Sequence of chain 1.B:
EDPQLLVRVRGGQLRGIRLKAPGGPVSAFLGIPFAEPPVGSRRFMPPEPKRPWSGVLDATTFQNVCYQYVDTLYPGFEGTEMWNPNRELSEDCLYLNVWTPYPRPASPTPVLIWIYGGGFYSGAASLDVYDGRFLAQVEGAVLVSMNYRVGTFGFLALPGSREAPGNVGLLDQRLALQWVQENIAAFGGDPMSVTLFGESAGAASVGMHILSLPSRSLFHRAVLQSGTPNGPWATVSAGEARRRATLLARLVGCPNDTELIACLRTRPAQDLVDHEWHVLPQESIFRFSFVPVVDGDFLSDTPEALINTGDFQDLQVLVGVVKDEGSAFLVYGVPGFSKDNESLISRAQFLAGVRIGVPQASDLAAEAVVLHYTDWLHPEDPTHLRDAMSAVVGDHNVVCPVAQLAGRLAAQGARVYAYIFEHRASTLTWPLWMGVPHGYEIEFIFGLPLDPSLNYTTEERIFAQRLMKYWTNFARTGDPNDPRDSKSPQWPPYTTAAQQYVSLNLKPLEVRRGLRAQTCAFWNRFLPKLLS

Binding-site contacts:
Ligand atom C31 contacts residue TRP86 of chain 1.B at 3.5 Å (hydrophobic).
Ligand atom C14 contacts residue TYR72 of chain 1.B at 3.2 Å (hydrophobic).
Ligand atom C17 contacts residue TYR124 of chain 1.B at 3.8 Å (hydrophobic).
Ligand atom N5 contacts residue GLY121 of chain 1.B at 3.5 Å.
Ligand atom C36 contacts residue TYR341 of chain 1.B at 3.6 Å (hydrophobic).
Ligand atom N2 contacts residue ARG296 of chain 1.B at 3.0 Å (salt-bridge).
Ligand atom C34 contacts residue HIS447 of chain 1.B at 3.3 Å.
Ligand atom N1 contacts residue LEU76 of chain 1.B at 3.4 Å.
Ligand atom C3 contacts residue TYR341 of chain 1.B at 3.6 Å (hydrophobic).
Ligand atom C33 contacts residue HIS447 of chain 1.B at 3.5 Å.
Ligand atom C41 contacts residue GLY121 of chain 1.B at 3.5 Å.
Ligand atom C24 contacts residue TYR341 of chain 1.B at 3.6 Å (hydrophobic).
Ligand atom C30 contacts residue TRP86 of chain 1.B at 3.5 Å (hydrophobic).
Ligand atom C28 contacts residue TYR124 of chain 1.B at 3.0 Å (hydrophobic).
Ligand atom C20 contacts residue TRP286 of chain 1.B at 3.5 Å (hydrophobic).
Ligand atom C33 contacts residue TRP86 of chain 1.B at 3.5 Å (hydrophobic).
Ligand atom C35 contacts residue TRP439 of chain 1.B at 3.7 Å (hydrophobic).
Ligand atom C13 contacts residue TRP286 of chain 1.B at 3.3 Å (hydrophobic).
Ligand atom C38 contacts residue GLU202 of chain 1.B at 3.7 Å.
Ligand atom C16 contacts residue TYR124 of chain 1.B at 3.5 Å (hydrophobic).
Ligand atom C32 contacts residue TYR341 of chain 1.B at 3.5 Å (hydrophobic).
Ligand atom C6 contacts residue TYR341 of chain 1.B at 3.7 Å (hydrophobic).
Ligand atom C21 contacts residue TYR124 of chain 1.B at 3.6 Å (hydrophobic).
Ligand atom N8 contacts residue HIS447 of chain 1.B at 2.9 Å (h-bond).
Ligand atom C39 contacts residue TRP86 of chain 1.B at 3.6 Å (hydrophobic).
Ligand atom N7 contacts residue TRP86 of chain 1.B at 3.6 Å.
Ligand atom C32 contacts residue TRP86 of chain 1.B at 3.6 Å (hydrophobic).
Ligand atom C42 contacts residue GLU202 of chain 1.B at 3.2 Å.
Ligand atom C35 contacts residue ALA337 of chain 1.B at 3.6 Å (hydrophobic).
Ligand atom N2 contacts residue ILE294 of chain 1.B at 3.7 Å.
Ligand atom C41 contacts residue GLY120 of chain 1.B at 3.6 Å.
Ligand atom C36 contacts residue TRP439 of chain 1.B at 3.5 Å (hydrophobic).
Ligand atom C40 contacts residue TRP86 of chain 1.B at 3.8 Å (hydrophobic).
Ligand atom C14 contacts residue TRP286 of chain 1.B at 3.3 Å (hydrophobic).
Ligand atom N8 contacts residue TRP86 of chain 1.B at 3.6 Å.
Ligand atom C8 contacts residue SER293 of chain 1.B at 3.4 Å.
Ligand atom C37 contacts residue TRP86 of chain 1.B at 3.8 Å (hydrophobic).
Ligand atom N2 contacts residue SER293 of chain 1.B at 3.2 Å (h-bond).
Ligand atom C15 contacts residue TYR72 of chain 1.B at 3.3 Å (hydrophobic).
Ligand atom C7 contacts residue SER293 of chain 1.B at 2.9 Å.

This protein binds this small molecule.
Small molecule (SMILES): Nc1ccc2c(c1)c(-c1ccccc1)[n+](CCCCCCc1cnnn1CCNc1c3c(nc4ccccc14)CCCC3)c1cc(N)ccc21